This protein binds this small molecule.
Small molecule (SMILES): CC1=C(/C=C/C(C)=C\C=C\C(C)=C\C(=O)O)C(C)(C)CCC1

Sequence of chain 1.B:
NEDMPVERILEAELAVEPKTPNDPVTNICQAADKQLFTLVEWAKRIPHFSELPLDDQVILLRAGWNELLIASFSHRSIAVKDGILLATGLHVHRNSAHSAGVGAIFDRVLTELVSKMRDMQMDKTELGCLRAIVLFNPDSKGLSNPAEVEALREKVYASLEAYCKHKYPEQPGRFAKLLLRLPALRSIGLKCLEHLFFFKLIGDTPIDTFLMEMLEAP

Binding-site contacts:
Ligand atom O1 contacts residue LEU106 of chain 1.B at 3.5 Å.
Ligand atom C19 contacts residue TRP85 of chain 1.B at 4.0 Å (hydrophobic).
Ligand atom C12 contacts residue LEU89 of chain 1.B at 4.0 Å (hydrophobic).
Ligand atom C20 contacts residue ILE48 of chain 1.B at 3.8 Å (hydrophobic).
Ligand atom C12 contacts residue PHE93 of chain 1.B at 3.5 Å (hydrophobic).
Ligand atom C13 contacts residue PHE93 of chain 1.B at 3.5 Å (hydrophobic).
Ligand atom O2 contacts residue ARG96 of chain 1.B at 3.0 Å (salt-bridge).
Ligand atom C7 contacts residue CYS212 of chain 1.B at 3.7 Å (hydrophobic).
Ligand atom O2 contacts residue ALA107 of chain 1.B at 3.5 Å.
Ligand atom C18 contacts residue LEU216 of chain 1.B at 3.4 Å (hydrophobic).
Ligand atom C20 contacts residue ALA51 of chain 1.B at 3.8 Å (hydrophobic).
Ligand atom O1 contacts residue PHE93 of chain 1.B at 3.7 Å.
Ligand atom C17 contacts residue CYS212 of chain 1.B at 3.4 Å (hydrophobic).
Ligand atom C15 contacts residue ARG96 of chain 1.B at 4.0 Å.
Ligand atom O1 contacts residue ARG96 of chain 1.B at 3.4 Å (salt-bridge).
Ligand atom C14 contacts residue GLN55 of chain 1.B at 4.0 Å.
Ligand atom C19 contacts residue LEU216 of chain 1.B at 3.5 Å (hydrophobic).
Ligand atom C10 contacts residue PHE93 of chain 1.B at 4.0 Å (hydrophobic).
Ligand atom C3 contacts residue VAL122 of chain 1.B at 3.9 Å (hydrophobic).
Ligand atom O1 contacts residue ALA107 of chain 1.B at 3.0 Å (h-bond).
Ligand atom C4 contacts residue PHE219 of chain 1.B at 4.0 Å (hydrophobic).
Ligand atom C6 contacts residue CYS212 of chain 1.B at 4.0 Å (hydrophobic).
Ligand atom C11 contacts residue PHE93 of chain 1.B at 3.5 Å (hydrophobic).
Ligand atom C14 contacts residue PHE93 of chain 1.B at 3.8 Å (hydrophobic).
Ligand atom C2 contacts residue ILE48 of chain 1.B at 3.5 Å (hydrophobic).
Ligand atom C15 contacts residue ALA107 of chain 1.B at 3.9 Å (hydrophobic).
Ligand atom C12 contacts residue ALA52 of chain 1.B at 4.0 Å (hydrophobic).
Ligand atom C11 contacts residue ILE48 of chain 1.B at 3.8 Å (hydrophobic).
Ligand atom O2 contacts residue GLN55 of chain 1.B at 3.0 Å.
Ligand atom C13 contacts residue ALA52 of chain 1.B at 4.0 Å (hydrophobic).
Ligand atom C13 contacts residue ALA51 of chain 1.B at 4.1 Å (hydrophobic).
Ligand atom C8 contacts residue ILE48 of chain 1.B at 3.6 Å (hydrophobic).
Ligand atom C15 contacts residue GLN55 of chain 1.B at 3.7 Å.
Ligand atom C18 contacts residue CYS212 of chain 1.B at 3.2 Å (hydrophobic).
Ligand atom C5 contacts residue CYS212 of chain 1.B at 4.0 Å (hydrophobic).
Ligand atom O1 contacts residue ALA51 of chain 1.B at 3.8 Å.
Ligand atom C16 contacts residue PHE93 of chain 1.B at 3.7 Å (hydrophobic).
Ligand atom C20 contacts residue PHE93 of chain 1.B at 3.5 Å (hydrophobic).
Ligand atom C15 contacts residue PHE93 of chain 1.B at 3.7 Å (hydrophobic).
Ligand atom C17 contacts residue ILE125 of chain 1.B at 3.6 Å (hydrophobic).